Sequence of chain 1.A:
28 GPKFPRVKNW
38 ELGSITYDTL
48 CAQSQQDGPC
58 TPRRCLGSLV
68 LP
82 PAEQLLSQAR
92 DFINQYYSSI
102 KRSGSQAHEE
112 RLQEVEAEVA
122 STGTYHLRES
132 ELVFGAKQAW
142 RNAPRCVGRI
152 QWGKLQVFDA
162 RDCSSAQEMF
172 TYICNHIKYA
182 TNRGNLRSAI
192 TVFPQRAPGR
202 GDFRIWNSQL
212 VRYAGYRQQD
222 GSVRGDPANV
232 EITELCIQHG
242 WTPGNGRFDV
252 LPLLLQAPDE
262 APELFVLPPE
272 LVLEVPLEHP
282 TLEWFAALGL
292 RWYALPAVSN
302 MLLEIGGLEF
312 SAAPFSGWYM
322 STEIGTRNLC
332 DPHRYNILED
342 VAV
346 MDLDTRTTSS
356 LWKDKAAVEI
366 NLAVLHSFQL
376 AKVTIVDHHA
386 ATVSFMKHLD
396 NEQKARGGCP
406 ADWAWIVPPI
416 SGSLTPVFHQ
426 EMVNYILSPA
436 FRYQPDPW

Binding-site contacts:
Ligand atom C05 contacts residue VAL299 of chain 1.A at 3.6 Å (hydrophobic).
Ligand atom N02 contacts residue TYR320 of chain 1.A at 3.6 Å.
Ligand atom C08 contacts residue GLU324 of chain 1.A at 3.4 Å.
Ligand atom F17 contacts residue HEM1 of chain 1.C at 2.9 Å.
Ligand atom C04 contacts residue PRO297 of chain 1.A at 3.8 Å (hydrophobic).
Ligand atom C12 contacts residue VAL299 of chain 1.A at 3.5 Å (hydrophobic).
Ligand atom C02 contacts residue GLU324 of chain 1.A at 3.6 Å.
Ligand atom N02 contacts residue TRP319 of chain 1.A at 2.8 Å (h-bond).
Ligand atom C09 contacts residue HEM1 of chain 1.C at 3.3 Å.
Ligand atom N22 contacts residue TRP410 of chain 1.A at 3.8 Å.
Ligand atom C14 contacts residue VAL299 of chain 1.A at 3.6 Å (hydrophobic).
Ligand atom N22 contacts residue HEM1 of chain 1.C at 3.5 Å (h-bond).
Ligand atom C23 contacts residue TRP410 of chain 1.A at 3.5 Å (hydrophobic).
Ligand atom C03 contacts residue HEM1 of chain 1.C at 3.5 Å.
Ligand atom C02 contacts residue TRP319 of chain 1.A at 3.7 Å (hydrophobic).
Ligand atom C12 contacts residue HEM1 of chain 1.C at 3.9 Å.
Ligand atom C07 contacts residue PRO297 of chain 1.A at 3.7 Å (hydrophobic).
Ligand atom C11 contacts residue HEM1 of chain 1.C at 3.9 Å.
Ligand atom C09 contacts residue GLU324 of chain 1.A at 3.5 Å.
Ligand atom N02 contacts residue GLU324 of chain 1.A at 2.8 Å (salt-bridge).
Ligand atom C07 contacts residue SER317 of chain 1.A at 3.9 Å.
Ligand atom C13 contacts residue VAL299 of chain 1.A at 3.4 Å (hydrophobic).
Ligand atom N01 contacts residue PRO297 of chain 1.A at 3.8 Å.
Ligand atom C02 contacts residue HEM1 of chain 1.C at 3.6 Å.
Ligand atom N01 contacts residue GLU324 of chain 1.A at 2.7 Å (salt-bridge).
Ligand atom C07 contacts residue PHE316 of chain 1.A at 3.6 Å (hydrophobic).
Ligand atom C13 contacts residue HEM1 of chain 1.C at 3.7 Å.
Ligand atom C19 contacts residue TYR438 of chain 1.A at 3.8 Å (hydrophobic).
Ligand atom N02 contacts residue HEM1 of chain 1.C at 3.3 Å.
Ligand atom C11 contacts residue VAL299 of chain 1.A at 3.8 Å (hydrophobic).
Ligand atom C02 contacts residue PRO297 of chain 1.A at 3.9 Å (hydrophobic).
Ligand atom C19 contacts residue ASN301 of chain 1.A at 3.9 Å.
Ligand atom C03 contacts residue PRO297 of chain 1.A at 3.9 Å (hydrophobic).
Ligand atom C07 contacts residue HEM1 of chain 1.C at 3.5 Å.
Ligand atom C07 contacts residue GLY318 of chain 1.A at 3.6 Å.
Ligand atom F17 contacts residue PHE316 of chain 1.A at 3.4 Å.
Ligand atom C14 contacts residue HEM1 of chain 1.C at 3.6 Å.
Ligand atom N22 contacts residue TYR438 of chain 1.A at 3.8 Å.
Ligand atom C23 contacts residue GOL1 of chain 1.I at 3.7 Å.
Ligand atom C06 contacts residue GLU324 of chain 1.A at 3.5 Å.

A protein and the small-molecule ligand that binds it are described below.
Small molecule (SMILES): CNCCN(C)c1cc(F)cc(CCc2cc(C)cc(N)n2)c1